This small molecule binds to this protein.
Small molecule (SMILES): CC1(C)CC(=O)CC(=O)C1

Binding-site contacts:
Ligand atom C7 contacts residue PHE46 of chain 1.B at 3.7 Å (hydrophobic).
Ligand atom O1 contacts residue PRO22 of chain 1.B at 3.5 Å.
Ligand atom C1 contacts residue ASP120 of chain 1.B at 3.4 Å.
Ligand atom C2 contacts residue LEU215 of chain 1.B at 3.7 Å (hydrophobic).
Ligand atom C6 contacts residue PHE117 of chain 1.B at 3.8 Å (hydrophobic).
Ligand atom C5 contacts residue SER121 of chain 1.B at 3.6 Å.
Ligand atom O2 contacts residue SER121 of chain 1.B at 2.7 Å (h-bond).
Ligand atom C7 contacts residue SER21 of chain 1.B at 4.4 Å.
Ligand atom O1 contacts residue LEU215 of chain 1.B at 4.2 Å.
Ligand atom C3 contacts residue LEU215 of chain 1.B at 4.3 Å (hydrophobic).
Ligand atom C4 contacts residue SER21 of chain 1.B at 4.3 Å.
Ligand atom C6 contacts residue SER121 of chain 1.B at 3.7 Å.
Ligand atom C5 contacts residue PHE117 of chain 1.B at 3.9 Å (hydrophobic).
Ligand atom C2 contacts residue ARG20 of chain 1.B at 3.9 Å.
Ligand atom C8 contacts residue MET124 of chain 1.B at 4.1 Å (hydrophobic).
Ligand atom O1 contacts residue MET124 of chain 1.B at 3.9 Å.
Ligand atom O1 contacts residue ASP120 of chain 1.B at 2.6 Å (salt-bridge).
Ligand atom C2 contacts residue SER21 of chain 1.B at 4.3 Å.
Ligand atom O1 contacts residue THR179 of chain 1.B at 3.4 Å.
Ligand atom C7 contacts residue LEU215 of chain 1.B at 3.8 Å (hydrophobic).
Ligand atom C7 contacts residue ARG20 of chain 1.B at 4.2 Å.
Ligand atom C6 contacts residue PRO22 of chain 1.B at 4.3 Å (hydrophobic).
Ligand atom O2 contacts residue PHE117 of chain 1.B at 3.6 Å.
Ligand atom C7 contacts residue LEU45 of chain 1.B at 4.4 Å (hydrophobic).
Ligand atom C1 contacts residue MET124 of chain 1.B at 4.2 Å (hydrophobic).
Ligand atom C1 contacts residue PRO22 of chain 1.B at 3.6 Å (hydrophobic).
Ligand atom C6 contacts residue ASP120 of chain 1.B at 3.4 Å.
Ligand atom C2 contacts residue PRO22 of chain 1.B at 3.8 Å (hydrophobic).
Ligand atom C6 contacts residue MET124 of chain 1.B at 4.3 Å (hydrophobic).

Sequence of chain 1.B:
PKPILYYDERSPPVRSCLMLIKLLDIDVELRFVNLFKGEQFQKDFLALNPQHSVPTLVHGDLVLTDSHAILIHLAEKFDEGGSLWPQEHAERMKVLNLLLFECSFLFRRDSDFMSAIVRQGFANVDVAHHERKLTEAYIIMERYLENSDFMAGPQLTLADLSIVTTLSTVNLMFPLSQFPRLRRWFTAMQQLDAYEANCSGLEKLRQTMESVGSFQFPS